A protein and the small-molecule ligand that binds it are described below.
Small molecule (SMILES): CC(=O)N[C@H]1[C@H](O[C@H]2[C@H](O[C@H]3O[C@@H](C)[C@@H](O)[C@@H](O)[C@@H]3O)[C@@H](NC(C)=O)CO[C@@H]2CO)O[C@H](CO)[C@@H](O[C@@H]2O[C@H](CO[C@H]3O[C@H](CO)[C@@H](O)[C@H](O)[C@@H]3O)[C@@H](O)[C@H](O[C@H]3O[C@H](CO)[C@@H](O)[C@H](O)[C@@H]3O)[C@@H]2O)[C@@H]1O

Sequence of chain 1.A:
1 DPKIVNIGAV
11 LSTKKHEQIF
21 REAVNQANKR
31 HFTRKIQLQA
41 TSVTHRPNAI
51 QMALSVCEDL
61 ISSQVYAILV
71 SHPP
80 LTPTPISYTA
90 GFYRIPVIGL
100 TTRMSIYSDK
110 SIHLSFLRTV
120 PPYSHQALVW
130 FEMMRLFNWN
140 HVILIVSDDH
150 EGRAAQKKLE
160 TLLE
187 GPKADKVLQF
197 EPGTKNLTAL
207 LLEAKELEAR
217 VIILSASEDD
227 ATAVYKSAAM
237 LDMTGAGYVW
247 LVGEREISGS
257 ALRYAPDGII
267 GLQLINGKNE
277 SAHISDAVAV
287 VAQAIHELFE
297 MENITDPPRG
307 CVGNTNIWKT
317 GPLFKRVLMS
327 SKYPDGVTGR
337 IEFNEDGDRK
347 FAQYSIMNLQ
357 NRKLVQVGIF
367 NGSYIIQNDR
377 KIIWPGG

Binding-site contacts:
Ligand atom C7 contacts residue ASN367 of chain 1.A at 3.2 Å.
Ligand atom C1 contacts residue SER369 of chain 1.A at 4.2 Å.
Ligand atom O6 contacts residue TYR370 of chain 1.A at 4.5 Å.
Ligand atom O5 contacts residue TYR370 of chain 1.A at 3.5 Å.
Ligand atom C6 contacts residue TYR370 of chain 1.A at 3.7 Å (hydrophobic).
Ligand atom C5 contacts residue ASN367 of chain 1.A at 3.7 Å.
Ligand atom C8 contacts residue GLN349 of chain 1.A at 3.5 Å.
Ligand atom C1 contacts residue ASN367 of chain 1.A at 1.4 Å.
Ligand atom N2 contacts residue SER369 of chain 1.A at 4.4 Å.
Ligand atom C5 contacts residue TYR370 of chain 1.A at 3.9 Å (hydrophobic).
Ligand atom C1 contacts residue TYR370 of chain 1.A at 3.9 Å (hydrophobic).
Ligand atom O7 contacts residue ASN367 of chain 1.A at 3.5 Å (h-bond).
Ligand atom C2 contacts residue ASN367 of chain 1.A at 2.4 Å.
Ligand atom N2 contacts residue ASN367 of chain 1.A at 2.7 Å (h-bond).
Ligand atom O5 contacts residue ASN367 of chain 1.A at 2.5 Å (h-bond).
Ligand atom C4 contacts residue ASN367 of chain 1.A at 4.2 Å.
Ligand atom C7 contacts residue GLN349 of chain 1.A at 4.5 Å.
Ligand atom C8 contacts residue ASN367 of chain 1.A at 3.2 Å.
Ligand atom C3 contacts residue ASN367 of chain 1.A at 3.7 Å.